A small-molecule ligand and the protein it binds are described below.
Small molecule (SMILES): CCOC(=O)Nc1cc(-c2ccc(C)c(NS(C)(=O)=O)c2)nn2c(C)nnc12

Sequence of chain 1.A:
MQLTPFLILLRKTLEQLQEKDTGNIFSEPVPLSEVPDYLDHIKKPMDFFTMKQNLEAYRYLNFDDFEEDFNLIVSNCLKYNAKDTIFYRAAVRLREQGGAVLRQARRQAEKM

Binding-site contacts:
Ligand atom C15 contacts residue PHE90 of chain 1.A at 3.6 Å (hydrophobic).
Ligand atom N04 contacts residue PRO34 of chain 1.A at 3.4 Å.
Ligand atom C14 contacts residue PHE90 of chain 1.A at 3.8 Å (hydrophobic).
Ligand atom C27 contacts residue VAL38 of chain 1.A at 4.0 Å (hydrophobic).
Ligand atom N16 contacts residue TYR83 of chain 1.A at 3.7 Å.
Ligand atom N13 contacts residue PHE90 of chain 1.A at 3.5 Å.
Ligand atom C09 contacts residue PRO34 of chain 1.A at 3.5 Å (hydrophobic).
Ligand atom C25 contacts residue VAL33 of chain 1.A at 3.6 Å (hydrophobic).
Ligand atom C10 contacts residue PHE90 of chain 1.A at 4.0 Å (hydrophobic).
Ligand atom N16 contacts residue PHE90 of chain 1.A at 3.8 Å.
Ligand atom N12 contacts residue PHE90 of chain 1.A at 3.5 Å.
Ligand atom O07 contacts residue GLU31 of chain 1.A at 3.8 Å.
Ligand atom N23 contacts residue ASN84 of chain 1.A at 2.9 Å (h-bond).
Ligand atom C22 contacts residue VAL38 of chain 1.A at 3.7 Å (hydrophobic).
Ligand atom C26 contacts residue ILE28 of chain 1.A at 3.4 Å (hydrophobic).
Ligand atom C17 contacts residue ASN84 of chain 1.A at 3.5 Å.
Ligand atom N24 contacts residue ASN84 of chain 1.A at 3.4 Å (h-bond).
Ligand atom C02 contacts residue PRO34 of chain 1.A at 3.8 Å (hydrophobic).
Ligand atom C14 contacts residue ASN84 of chain 1.A at 4.0 Å.
Ligand atom C26 contacts residue VAL33 of chain 1.A at 3.6 Å (hydrophobic).
Ligand atom O07 contacts residue PRO34 of chain 1.A at 3.8 Å.
Ligand atom C25 contacts residue PHE90 of chain 1.A at 4.0 Å (hydrophobic).
Ligand atom O18 contacts residue TYR83 of chain 1.A at 3.2 Å.
Ligand atom C17 contacts residue TYR83 of chain 1.A at 3.7 Å (hydrophobic).
Ligand atom C11 contacts residue PHE90 of chain 1.A at 3.5 Å (hydrophobic).
Ligand atom C28 contacts residue GLU37 of chain 1.A at 4.0 Å.
Ligand atom O07 contacts residue PRO32 of chain 1.A at 3.8 Å.
Ligand atom O07 contacts residue ILE28 of chain 1.A at 3.9 Å.
Ligand atom N16 contacts residue ASN84 of chain 1.A at 3.0 Å (h-bond).
Ligand atom C26 contacts residue PHE29 of chain 1.A at 3.9 Å (hydrophobic).
Ligand atom C06 contacts residue GLU31 of chain 1.A at 3.3 Å.
Ligand atom O08 contacts residue ILE28 of chain 1.A at 4.0 Å.
Ligand atom C22 contacts residue PHE90 of chain 1.A at 3.4 Å (hydrophobic).
Ligand atom C15 contacts residue ASN84 of chain 1.A at 4.0 Å.
Ligand atom O18 contacts residue ASN84 of chain 1.A at 3.2 Å (h-bond).
Ligand atom O21 contacts residue VAL38 of chain 1.A at 3.5 Å.
Ligand atom N24 contacts residue CYS80 of chain 1.A at 3.7 Å.
Ligand atom N13 contacts residue VAL33 of chain 1.A at 3.8 Å.
Ligand atom C03 contacts residue PRO34 of chain 1.A at 3.5 Å (hydrophobic).
Ligand atom O08 contacts residue ASN27 of chain 1.A at 4.0 Å.